Binding-site contacts:
Ligand atom C4 contacts residue ASN273 of chain 1.E at 4.4 Å.
Ligand atom C5 contacts residue ASN273 of chain 1.E at 3.8 Å.
Ligand atom C6 contacts residue GLU271 of chain 1.E at 4.0 Å.
Ligand atom C8 contacts residue ARG416 of chain 1.E at 4.2 Å.
Ligand atom C2 contacts residue ASN273 of chain 1.E at 2.5 Å.
Ligand atom O5 contacts residue ASN273 of chain 1.E at 2.5 Å (h-bond).
Ligand atom C4 contacts residue GLU271 of chain 1.E at 3.7 Å.
Ligand atom C1 contacts residue ASN273 of chain 1.E at 1.5 Å.
Ligand atom O7 contacts residue SER418 of chain 1.E at 3.6 Å.
Ligand atom C7 contacts residue ASN273 of chain 1.E at 3.8 Å.
Ligand atom C2 contacts residue GLU271 of chain 1.E at 4.4 Å.
Ligand atom C3 contacts residue GLU271 of chain 1.E at 4.4 Å.
Ligand atom O4 contacts residue GLU271 of chain 1.E at 4.4 Å.
Ligand atom N2 contacts residue ASN273 of chain 1.E at 2.9 Å (h-bond).
Ligand atom O7 contacts residue ASN273 of chain 1.E at 4.1 Å.
Ligand atom C3 contacts residue ASN273 of chain 1.E at 3.9 Å.
Ligand atom O3 contacts residue GLU271 of chain 1.E at 4.4 Å.

This protein binds this small molecule.
Small molecule (SMILES): CC(=O)N[C@@H]1[C@@H](O)[C@H](O)[C@@H](CO)O[C@H]1O

Sequence of chain 1.E:
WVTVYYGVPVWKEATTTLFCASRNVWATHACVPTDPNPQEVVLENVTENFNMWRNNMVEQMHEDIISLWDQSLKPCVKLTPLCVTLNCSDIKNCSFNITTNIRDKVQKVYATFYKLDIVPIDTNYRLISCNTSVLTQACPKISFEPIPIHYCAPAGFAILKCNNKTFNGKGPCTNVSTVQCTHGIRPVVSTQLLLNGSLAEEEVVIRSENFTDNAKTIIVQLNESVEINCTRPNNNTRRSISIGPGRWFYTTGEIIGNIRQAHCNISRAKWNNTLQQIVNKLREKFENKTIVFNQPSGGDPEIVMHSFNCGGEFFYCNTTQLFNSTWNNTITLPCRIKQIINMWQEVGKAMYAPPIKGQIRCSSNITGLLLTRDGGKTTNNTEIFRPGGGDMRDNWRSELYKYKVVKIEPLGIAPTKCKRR